Sequence of chain 1.B:
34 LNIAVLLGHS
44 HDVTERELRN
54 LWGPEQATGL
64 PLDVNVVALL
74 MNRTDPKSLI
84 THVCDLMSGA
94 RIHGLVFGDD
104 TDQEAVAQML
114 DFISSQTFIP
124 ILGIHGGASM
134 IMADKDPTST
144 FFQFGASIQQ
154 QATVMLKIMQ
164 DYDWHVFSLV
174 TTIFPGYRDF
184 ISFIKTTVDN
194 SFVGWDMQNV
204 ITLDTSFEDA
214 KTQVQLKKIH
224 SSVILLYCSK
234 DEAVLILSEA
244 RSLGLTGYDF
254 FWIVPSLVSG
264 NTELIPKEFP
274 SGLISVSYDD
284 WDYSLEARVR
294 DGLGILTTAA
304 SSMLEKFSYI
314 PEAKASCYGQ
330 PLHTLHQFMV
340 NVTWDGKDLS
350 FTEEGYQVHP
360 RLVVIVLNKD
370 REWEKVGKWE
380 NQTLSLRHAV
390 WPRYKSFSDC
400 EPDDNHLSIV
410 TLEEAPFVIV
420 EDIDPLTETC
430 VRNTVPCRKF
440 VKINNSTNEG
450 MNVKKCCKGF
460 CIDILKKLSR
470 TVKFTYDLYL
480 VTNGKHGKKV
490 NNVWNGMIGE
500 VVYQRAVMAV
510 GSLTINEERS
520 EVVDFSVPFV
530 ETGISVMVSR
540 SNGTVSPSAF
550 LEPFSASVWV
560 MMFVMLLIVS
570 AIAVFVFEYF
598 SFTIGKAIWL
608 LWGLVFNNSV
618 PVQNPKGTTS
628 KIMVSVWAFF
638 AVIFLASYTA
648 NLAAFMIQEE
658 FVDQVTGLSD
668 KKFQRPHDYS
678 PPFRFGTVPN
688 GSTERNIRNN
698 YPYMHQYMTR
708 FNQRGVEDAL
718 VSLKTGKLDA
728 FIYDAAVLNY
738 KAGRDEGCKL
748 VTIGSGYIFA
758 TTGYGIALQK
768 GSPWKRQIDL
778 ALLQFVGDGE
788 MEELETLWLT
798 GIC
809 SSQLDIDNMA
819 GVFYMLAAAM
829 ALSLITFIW

A small-molecule ligand and the protein it binds are described below.
Small molecule (SMILES): CC(=O)N[C@@H]1[C@@H](O)[C@H](O)[C@@H](CO)O[C@H]1O

Binding-site contacts:
Ligand atom C4 contacts residue ASN340 of chain 1.B at 4.2 Å.
Ligand atom C1 contacts residue ASN340 of chain 1.B at 1.4 Å.
Ligand atom C2 contacts residue ASN340 of chain 1.B at 2.6 Å.
Ligand atom C7 contacts residue ASN340 of chain 1.B at 3.9 Å.
Ligand atom C5 contacts residue ASN340 of chain 1.B at 3.6 Å.
Ligand atom N2 contacts residue ASN340 of chain 1.B at 2.8 Å (h-bond).
Ligand atom O5 contacts residue ASN340 of chain 1.B at 2.3 Å (h-bond).
Ligand atom C3 contacts residue ASN340 of chain 1.B at 3.9 Å.